A small-molecule ligand and the protein it binds are described below.
Small molecule (SMILES): C=CC(=C)CCCC(C)C

Binding-site contacts:
Ligand atom C3 contacts residue TYR66 of chain 1.J at 3.7 Å (hydrophobic).
Ligand atom C5 contacts residue TYR66 of chain 1.J at 3.2 Å (hydrophobic).
Ligand atom C6 contacts residue GLN179 of chain 1.J at 3.9 Å.
Ligand atom C1 contacts residue PHE177 of chain 1.J at 3.7 Å (hydrophobic).
Ligand atom C9 contacts residue LEU295 of chain 1.J at 3.8 Å (hydrophobic).
Ligand atom C1 contacts residue TYR45 of chain 1.I at 2.9 Å (hydrophobic).
Ligand atom C10 contacts residue ASP39 of chain 1.I at 3.2 Å.
Ligand atom C7 contacts residue TYR240 of chain 1.J at 3.8 Å (hydrophobic).
Ligand atom C6 contacts residue ASP39 of chain 1.I at 3.6 Å.
Ligand atom C2 contacts residue TYR45 of chain 1.I at 3.5 Å (hydrophobic).
Ligand atom C9 contacts residue TYR66 of chain 1.J at 4.2 Å (hydrophobic).
Ligand atom C8 contacts residue ASP39 of chain 1.I at 4.1 Å.
Ligand atom C3 contacts residue TYR45 of chain 1.I at 3.9 Å (hydrophobic).
Ligand atom C10 contacts residue VAL293 of chain 1.J at 4.0 Å (hydrophobic).
Ligand atom C10 contacts residue PHE40 of chain 1.I at 3.7 Å (hydrophobic).
Ligand atom C10 contacts residue TYR240 of chain 1.J at 4.0 Å (hydrophobic).
Ligand atom C1 contacts residue CYS180 of chain 1.J at 4.2 Å (hydrophobic).
Ligand atom C4 contacts residue PHE177 of chain 1.J at 3.5 Å (hydrophobic).
Ligand atom C1 contacts residue MET125 of chain 1.J at 3.4 Å (hydrophobic).
Ligand atom C6 contacts residue TYR66 of chain 1.J at 4.2 Å (hydrophobic).
Ligand atom C7 contacts residue TRP244 of chain 1.J at 3.6 Å (hydrophobic).
Ligand atom C2 contacts residue CYS171 of chain 1.J at 4.2 Å (hydrophobic).
Ligand atom C4 contacts residue TYR45 of chain 1.I at 3.7 Å (hydrophobic).
Ligand atom C4 contacts residue GLN179 of chain 1.J at 3.8 Å.
Ligand atom C7 contacts residue ASP39 of chain 1.I at 4.2 Å.
Ligand atom C3 contacts residue CYS180 of chain 1.J at 3.6 Å (hydrophobic).
Ligand atom C2 contacts residue TYR66 of chain 1.J at 3.3 Å (hydrophobic).
Ligand atom C1 contacts residue GLU172 of chain 1.J at 3.6 Å.
Ligand atom C5 contacts residue CYS180 of chain 1.J at 3.6 Å (hydrophobic).
Ligand atom C1 contacts residue CYS171 of chain 1.J at 3.6 Å (hydrophobic).
Ligand atom C2 contacts residue MET125 of chain 1.J at 3.7 Å (hydrophobic).
Ligand atom C6 contacts residue TRP244 of chain 1.J at 4.0 Å (hydrophobic).
Ligand atom C4 contacts residue CYS180 of chain 1.J at 4.1 Å (hydrophobic).
Ligand atom C6 contacts residue TYR240 of chain 1.J at 3.0 Å (hydrophobic).
Ligand atom C4 contacts residue TYR240 of chain 1.J at 4.1 Å (hydrophobic).
Ligand atom C9 contacts residue LEU342 of chain 1.J at 4.0 Å (hydrophobic).
Ligand atom C8 contacts residue TYR240 of chain 1.J at 4.0 Å (hydrophobic).
Ligand atom C7 contacts residue TYR66 of chain 1.J at 3.8 Å (hydrophobic).
Ligand atom C2 contacts residue CYS180 of chain 1.J at 3.8 Å (hydrophobic).
Ligand atom C4 contacts residue ASP39 of chain 1.I at 3.4 Å.

Sequence of chain 1.I:
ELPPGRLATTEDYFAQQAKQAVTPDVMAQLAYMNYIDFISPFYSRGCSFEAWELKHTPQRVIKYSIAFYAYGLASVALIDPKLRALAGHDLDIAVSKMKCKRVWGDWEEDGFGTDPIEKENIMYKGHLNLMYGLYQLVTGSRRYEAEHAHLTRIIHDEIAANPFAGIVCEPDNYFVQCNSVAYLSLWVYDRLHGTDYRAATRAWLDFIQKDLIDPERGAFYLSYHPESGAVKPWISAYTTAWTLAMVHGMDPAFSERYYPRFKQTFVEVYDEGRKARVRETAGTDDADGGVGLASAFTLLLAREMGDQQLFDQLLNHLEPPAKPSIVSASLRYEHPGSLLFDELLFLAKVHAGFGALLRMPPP

Sequence of chain 1.J:
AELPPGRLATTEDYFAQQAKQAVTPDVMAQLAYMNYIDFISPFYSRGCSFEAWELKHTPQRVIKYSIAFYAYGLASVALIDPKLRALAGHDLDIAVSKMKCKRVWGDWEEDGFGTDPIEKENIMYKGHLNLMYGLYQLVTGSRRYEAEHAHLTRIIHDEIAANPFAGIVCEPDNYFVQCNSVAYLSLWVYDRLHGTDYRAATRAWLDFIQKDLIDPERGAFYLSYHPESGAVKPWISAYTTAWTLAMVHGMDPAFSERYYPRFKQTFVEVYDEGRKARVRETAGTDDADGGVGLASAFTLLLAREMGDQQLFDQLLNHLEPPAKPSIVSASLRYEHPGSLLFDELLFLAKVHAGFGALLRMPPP